The protein below binds the small molecule below.
Small molecule (SMILES): CC(=O)N[C@H]1[C@H](O[C@H]2[C@H](O)[C@@H](NC(C)=O)CO[C@@H]2CO)O[C@H](CO)[C@@H](O)[C@@H]1O

Sequence of chain 1.A:
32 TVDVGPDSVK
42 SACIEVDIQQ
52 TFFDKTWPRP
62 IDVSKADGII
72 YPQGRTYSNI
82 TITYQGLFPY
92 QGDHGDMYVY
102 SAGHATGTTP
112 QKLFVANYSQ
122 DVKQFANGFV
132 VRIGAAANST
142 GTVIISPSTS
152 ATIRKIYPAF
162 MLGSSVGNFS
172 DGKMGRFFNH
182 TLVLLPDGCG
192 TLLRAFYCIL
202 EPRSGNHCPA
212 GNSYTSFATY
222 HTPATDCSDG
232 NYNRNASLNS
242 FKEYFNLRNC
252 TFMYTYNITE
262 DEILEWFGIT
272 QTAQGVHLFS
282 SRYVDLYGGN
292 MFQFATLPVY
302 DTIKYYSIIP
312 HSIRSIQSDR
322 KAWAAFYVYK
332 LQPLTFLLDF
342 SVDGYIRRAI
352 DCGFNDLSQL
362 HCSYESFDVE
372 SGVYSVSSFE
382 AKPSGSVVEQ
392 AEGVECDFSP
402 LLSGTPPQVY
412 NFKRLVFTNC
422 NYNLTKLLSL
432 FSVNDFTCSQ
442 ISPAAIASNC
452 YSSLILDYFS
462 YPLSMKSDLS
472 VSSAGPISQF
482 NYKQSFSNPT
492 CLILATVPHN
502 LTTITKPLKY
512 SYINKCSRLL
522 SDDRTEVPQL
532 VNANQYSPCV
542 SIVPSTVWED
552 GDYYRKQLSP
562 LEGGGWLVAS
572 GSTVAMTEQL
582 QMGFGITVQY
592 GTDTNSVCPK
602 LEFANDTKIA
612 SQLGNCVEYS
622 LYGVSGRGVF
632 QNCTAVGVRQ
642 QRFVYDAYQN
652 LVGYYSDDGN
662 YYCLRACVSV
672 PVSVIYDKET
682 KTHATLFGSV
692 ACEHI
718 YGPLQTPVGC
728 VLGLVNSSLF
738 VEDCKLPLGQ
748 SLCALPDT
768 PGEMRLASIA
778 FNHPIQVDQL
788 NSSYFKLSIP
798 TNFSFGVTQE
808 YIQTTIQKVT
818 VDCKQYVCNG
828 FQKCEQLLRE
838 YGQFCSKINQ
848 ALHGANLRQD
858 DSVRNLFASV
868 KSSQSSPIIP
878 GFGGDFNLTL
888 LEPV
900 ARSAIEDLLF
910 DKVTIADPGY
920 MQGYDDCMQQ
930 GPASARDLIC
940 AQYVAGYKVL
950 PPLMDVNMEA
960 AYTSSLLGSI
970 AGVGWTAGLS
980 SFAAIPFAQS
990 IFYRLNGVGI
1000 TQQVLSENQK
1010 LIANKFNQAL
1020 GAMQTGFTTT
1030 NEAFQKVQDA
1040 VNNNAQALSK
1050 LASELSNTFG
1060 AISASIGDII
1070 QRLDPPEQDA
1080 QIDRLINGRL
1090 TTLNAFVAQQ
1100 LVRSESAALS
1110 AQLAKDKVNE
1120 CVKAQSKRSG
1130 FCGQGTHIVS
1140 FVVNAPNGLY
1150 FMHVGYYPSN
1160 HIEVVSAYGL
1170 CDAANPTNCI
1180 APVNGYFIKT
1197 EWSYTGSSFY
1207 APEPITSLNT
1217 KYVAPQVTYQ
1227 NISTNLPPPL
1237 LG

Binding-site contacts:
Ligand atom C6 contacts residue ASP55 of chain 1.A at 3.5 Å.
Ligand atom C1 contacts residue ASN118 of chain 1.A at 1.4 Å.
Ligand atom O5 contacts residue GLN51 of chain 1.A at 3.6 Å.
Ligand atom O7 contacts residue ASN118 of chain 1.A at 3.3 Å (h-bond).
Ligand atom C6 contacts residue GLN51 of chain 1.A at 3.8 Å.
Ligand atom C8 contacts residue GLN121 of chain 1.A at 3.8 Å.
Ligand atom O6 contacts residue ASP55 of chain 1.A at 3.0 Å (salt-bridge).
Ligand atom C8 contacts residue ASN118 of chain 1.A at 4.4 Å.
Ligand atom O6 contacts residue GLN51 of chain 1.A at 3.6 Å.
Ligand atom O5 contacts residue ASN118 of chain 1.A at 2.4 Å (h-bond).
Ligand atom C5 contacts residue ASN118 of chain 1.A at 3.7 Å.
Ligand atom N2 contacts residue ASN118 of chain 1.A at 3.0 Å (h-bond).
Ligand atom C3 contacts residue ASN118 of chain 1.A at 3.9 Å.
Ligand atom C4 contacts residue ASN118 of chain 1.A at 4.4 Å.
Ligand atom C2 contacts residue ASN118 of chain 1.A at 2.5 Å.
Ligand atom C7 contacts residue ASN118 of chain 1.A at 3.3 Å.